Binding-site contacts:
Ligand atom C30 contacts residue ASN44 of chain 1.A at 3.4 Å.
Ligand atom O5 contacts residue ASP86 of chain 1.A at 2.7 Å (salt-bridge).
Ligand atom C6 contacts residue ALA48 of chain 1.A at 3.8 Å (hydrophobic).
Ligand atom C2 contacts residue ASP86 of chain 1.A at 3.4 Å.
Ligand atom N11 contacts residue PHE131 of chain 1.A at 3.5 Å.
Ligand atom C9 contacts residue ASN44 of chain 1.A at 3.6 Å.
Ligand atom C33 contacts residue GLY128 of chain 1.A at 3.4 Å.
Ligand atom O5 contacts residue THR177 of chain 1.A at 3.4 Å.
Ligand atom O7 contacts residue MET91 of chain 1.A at 3.6 Å.
Ligand atom C20 contacts residue TRP155 of chain 1.A at 3.4 Å (hydrophobic).
Ligand atom C20 contacts residue VAL143 of chain 1.A at 3.8 Å (hydrophobic).
Ligand atom N10 contacts residue VAL179 of chain 1.A at 3.6 Å.
Ligand atom N10 contacts residue ASN44 of chain 1.A at 3.4 Å.
Ligand atom C30 contacts residue ASP47 of chain 1.A at 3.5 Å.
Ligand atom C3 contacts residue ASP86 of chain 1.A at 3.4 Å.
Ligand atom N11 contacts residue ASN44 of chain 1.A at 3.1 Å (h-bond).
Ligand atom C28 contacts residue ILE89 of chain 1.A at 3.5 Å (hydrophobic).
Ligand atom C6 contacts residue MET91 of chain 1.A at 3.8 Å (hydrophobic).
Ligand atom C16 contacts residue LEU96 of chain 1.A at 3.7 Å (hydrophobic).
Ligand atom C18 contacts residue LEU100 of chain 1.A at 3.7 Å (hydrophobic).
Ligand atom C28 contacts residue GLY90 of chain 1.A at 3.5 Å.
Ligand atom O32 contacts residue GLY128 of chain 1.A at 3.4 Å (h-bond).
Ligand atom C24 contacts residue LEU100 of chain 1.A at 3.7 Å (hydrophobic).
Ligand atom C3 contacts residue THR177 of chain 1.A at 3.7 Å.
Ligand atom C26 contacts residue LEU100 of chain 1.A at 3.6 Å (hydrophobic).
Ligand atom C4 contacts residue MET91 of chain 1.A at 3.6 Å (hydrophobic).
Ligand atom O5 contacts residue ALA48 of chain 1.A at 3.1 Å.
Ligand atom N27 contacts residue ALA48 of chain 1.A at 3.8 Å.
Ligand atom O7 contacts residue GLY90 of chain 1.A at 3.6 Å.
Ligand atom C15 contacts residue MET91 of chain 1.A at 3.6 Å (hydrophobic).
Ligand atom C31 contacts residue ASP47 of chain 1.A at 3.8 Å.
Ligand atom C22 contacts residue ASN44 of chain 1.A at 3.4 Å.
Ligand atom C13 contacts residue ASN44 of chain 1.A at 3.6 Å.
Ligand atom C28 contacts residue MET91 of chain 1.A at 3.6 Å (hydrophobic).
Ligand atom C18 contacts residue MET91 of chain 1.A at 3.4 Å (hydrophobic).
Ligand atom C12 contacts residue ASN44 of chain 1.A at 3.4 Å.
Ligand atom O7 contacts residue THR177 of chain 1.A at 2.7 Å (h-bond).
Ligand atom C6 contacts residue THR177 of chain 1.A at 3.6 Å.
Ligand atom C21 contacts residue ASN44 of chain 1.A at 3.6 Å.
Ligand atom C2 contacts residue THR177 of chain 1.A at 3.5 Å.

Sequence of chain 1.A:
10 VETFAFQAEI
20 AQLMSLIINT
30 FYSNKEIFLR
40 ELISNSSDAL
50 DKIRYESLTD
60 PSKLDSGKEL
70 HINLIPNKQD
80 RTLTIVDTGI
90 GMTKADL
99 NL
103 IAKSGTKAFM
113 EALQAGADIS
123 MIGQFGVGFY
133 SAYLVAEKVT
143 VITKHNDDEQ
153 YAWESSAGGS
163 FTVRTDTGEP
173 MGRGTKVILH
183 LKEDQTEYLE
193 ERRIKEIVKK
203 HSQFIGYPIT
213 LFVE

A protein and the small-molecule ligand that binds it are described below.
Small molecule (SMILES): Cc1cccc(Cc2n[nH]c3cc(O)c(C(=O)N(C)c4ccc(N5CCOCC5)cc4)cc23)c1